Binding-site contacts:
Ligand atom O contacts residue THR77 of chain 1.A at 3.4 Å.
Ligand atom F contacts residue FAH1 of chain 1.F at 3.2 Å.
Ligand atom OXT contacts residue LEU68 of chain 1.B at 3.7 Å.
Ligand atom OXT contacts residue GLY69 of chain 1.B at 2.6 Å (h-bond).
Ligand atom F contacts residue ALA78 of chain 1.A at 4.5 Å.
Ligand atom C contacts residue GLY69 of chain 1.B at 3.5 Å.
Ligand atom CH3 contacts residue GLY69 of chain 1.B at 3.9 Å.
Ligand atom OXT contacts residue HIS76 of chain 1.A at 3.4 Å (h-bond).
Ligand atom O contacts residue ALA79 of chain 1.A at 4.5 Å.
Ligand atom F contacts residue LEU68 of chain 1.B at 4.2 Å.
Ligand atom C contacts residue HIS76 of chain 1.A at 3.3 Å.
Ligand atom C contacts residue ALA78 of chain 1.A at 4.0 Å (hydrophobic).
Ligand atom F contacts residue GLY69 of chain 1.B at 3.0 Å.
Ligand atom CH3 contacts residue HIS76 of chain 1.A at 4.0 Å.
Ligand atom OXT contacts residue THR70 of chain 1.B at 3.6 Å.
Ligand atom CH3 contacts residue ALA79 of chain 1.A at 3.9 Å (hydrophobic).
Ligand atom CH3 contacts residue LEU68 of chain 1.B at 4.5 Å (hydrophobic).
Ligand atom O contacts residue ALA78 of chain 1.A at 3.3 Å (h-bond).
Ligand atom F contacts residue HIS76 of chain 1.A at 3.8 Å.
Ligand atom CH3 contacts residue FAH1 of chain 1.E at 3.2 Å.
Ligand atom CH3 contacts residue ALA78 of chain 1.A at 3.5 Å (hydrophobic).
Ligand atom C contacts residue THR77 of chain 1.A at 4.3 Å.
Ligand atom O contacts residue HIS76 of chain 1.A at 3.2 Å (h-bond).
Ligand atom F contacts residue FAH1 of chain 1.E at 2.9 Å.
Ligand atom C contacts residue LEU68 of chain 1.B at 4.3 Å (hydrophobic).

Sequence of chain 1.B:
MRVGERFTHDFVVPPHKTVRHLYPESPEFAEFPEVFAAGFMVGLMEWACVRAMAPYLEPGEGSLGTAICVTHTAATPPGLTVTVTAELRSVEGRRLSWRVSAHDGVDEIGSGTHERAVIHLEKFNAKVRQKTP

The small molecule below binds the protein below.
Small molecule (SMILES): O=C(O)CF

Sequence of chain 1.A:
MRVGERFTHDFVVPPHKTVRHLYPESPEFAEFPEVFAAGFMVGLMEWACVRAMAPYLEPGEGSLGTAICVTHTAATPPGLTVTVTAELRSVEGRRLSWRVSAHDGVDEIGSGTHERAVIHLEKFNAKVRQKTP